This protein binds this small molecule.
Small molecule (SMILES): [H]/N=C(\N)N[C@H]1C=C(C(=O)O)O[C@@H]([C@H](OC(=O)NCCOC)[C@H](O)CO)[C@@H]1NC(C)=O

Binding-site contacts:
Ligand atom C3 contacts residue ASP70 of chain 3.A at 3.5 Å.
Ligand atom O10 contacts residue ASP70 of chain 3.A at 3.5 Å.
Ligand atom O9 contacts residue GLU196 of chain 3.A at 2.8 Å (salt-bridge).
Ligand atom O1A contacts residue ARG37 of chain 3.A at 2.8 Å (salt-bridge).
Ligand atom O1B contacts residue TYR324 of chain 3.A at 3.6 Å (h-bond).
Ligand atom O6 contacts residue TYR324 of chain 3.A at 3.4 Å (h-bond).
Ligand atom N15 contacts residue ARG75 of chain 3.A at 3.3 Å (salt-bridge).
Ligand atom C2 contacts residue TYR324 of chain 3.A at 2.9 Å (hydrophobic).
Ligand atom C3 contacts residue TYR324 of chain 3.A at 3.1 Å (hydrophobic).
Ligand atom C8 contacts residue GLU196 of chain 3.A at 3.3 Å.
Ligand atom C4 contacts residue ASP70 of chain 3.A at 3.6 Å.
Ligand atom C11 contacts residue TRP98 of chain 3.A at 3.6 Å (hydrophobic).
Ligand atom N4 contacts residue GLU38 of chain 3.A at 3.4 Å (salt-bridge).
Ligand atom O10 contacts residue ARG71 of chain 3.A at 2.9 Å (salt-bridge).
Ligand atom C14 contacts residue TRP98 of chain 3.A at 3.4 Å (hydrophobic).
Ligand atom C11 contacts residue ILE142 of chain 3.A at 3.5 Å (hydrophobic).
Ligand atom O8 contacts residue GLU196 of chain 3.A at 2.3 Å (salt-bridge).
Ligand atom C19 contacts residue ILE142 of chain 3.A at 3.7 Å (hydrophobic).
Ligand atom C6 contacts residue GLU197 of chain 3.A at 3.7 Å.
Ligand atom C20 contacts residue ARG71 of chain 3.A at 3.3 Å.
Ligand atom O9 contacts residue ARG144 of chain 3.A at 3.6 Å.
Ligand atom O9 contacts residue ALA166 of chain 3.A at 3.4 Å.
Ligand atom N16 contacts residue TRP98 of chain 3.A at 3.1 Å (h-bond).
Ligand atom N15 contacts residue ASP70 of chain 3.A at 2.9 Å (salt-bridge).
Ligand atom O1A contacts residue ARG290 of chain 3.A at 2.9 Å (salt-bridge).
Ligand atom N15 contacts residue TRP98 of chain 3.A at 2.9 Å (h-bond).
Ligand atom N4 contacts residue ASP70 of chain 3.A at 2.9 Å (salt-bridge).
Ligand atom O8 contacts residue LYS212 of chain 3.A at 2.7 Å (salt-bridge).
Ligand atom O1A contacts residue TYR324 of chain 3.A at 3.4 Å (h-bond).
Ligand atom C14 contacts residue GLU38 of chain 3.A at 3.7 Å.
Ligand atom C9 contacts residue GLU196 of chain 3.A at 3.4 Å.
Ligand atom C8 contacts residue LYS212 of chain 3.A at 3.6 Å.
Ligand atom N16 contacts residue GLU147 of chain 3.A at 3.1 Å (salt-bridge).
Ligand atom C3 contacts residue GLU38 of chain 3.A at 3.6 Å.
Ligand atom C20 contacts residue ILE142 of chain 3.A at 3.6 Å (hydrophobic).
Ligand atom C1 contacts residue ARG290 of chain 3.A at 3.4 Å.
Ligand atom O1B contacts residue ARG290 of chain 3.A at 2.6 Å (salt-bridge).
Ligand atom C1 contacts residue TYR324 of chain 3.A at 3.1 Å (hydrophobic).
Ligand atom O23 contacts residue ARG71 of chain 3.A at 3.7 Å.
Ligand atom N22 contacts residue ARG71 of chain 3.A at 3.7 Å.

Sequence of chain 3.A:
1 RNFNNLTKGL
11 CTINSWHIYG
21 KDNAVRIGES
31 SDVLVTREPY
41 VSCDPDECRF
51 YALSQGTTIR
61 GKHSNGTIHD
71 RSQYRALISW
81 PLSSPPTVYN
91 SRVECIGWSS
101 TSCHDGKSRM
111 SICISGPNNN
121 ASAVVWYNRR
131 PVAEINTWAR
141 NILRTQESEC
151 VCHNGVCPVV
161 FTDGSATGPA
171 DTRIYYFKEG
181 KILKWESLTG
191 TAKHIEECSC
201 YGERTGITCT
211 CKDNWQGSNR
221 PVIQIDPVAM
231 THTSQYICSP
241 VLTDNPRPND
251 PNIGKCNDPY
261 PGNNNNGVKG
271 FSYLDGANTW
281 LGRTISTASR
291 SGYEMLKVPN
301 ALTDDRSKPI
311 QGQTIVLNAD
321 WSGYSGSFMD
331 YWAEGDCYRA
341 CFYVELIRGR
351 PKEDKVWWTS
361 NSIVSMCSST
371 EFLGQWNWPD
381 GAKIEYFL